Sequence of chain 1.A:
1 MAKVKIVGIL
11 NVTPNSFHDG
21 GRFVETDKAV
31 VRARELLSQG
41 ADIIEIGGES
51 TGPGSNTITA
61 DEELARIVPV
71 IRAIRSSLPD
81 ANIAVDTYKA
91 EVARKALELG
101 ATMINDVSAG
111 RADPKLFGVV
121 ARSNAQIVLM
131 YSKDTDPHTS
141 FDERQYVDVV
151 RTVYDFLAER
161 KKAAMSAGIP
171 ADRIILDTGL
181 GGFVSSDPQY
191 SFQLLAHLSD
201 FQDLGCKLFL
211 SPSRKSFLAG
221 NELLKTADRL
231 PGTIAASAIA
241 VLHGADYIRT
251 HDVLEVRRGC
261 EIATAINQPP

The protein below binds the small molecule below.
Small molecule (SMILES): Nc1nc(O)c2nc(CNc3ccc(C(=O)O)cc3)cnc2n1

Binding-site contacts:
Ligand atom C15 contacts residue GLY52 of chain 1.A at 3.6 Å.
Ligand atom N11 contacts residue ASN105 of chain 1.A at 2.6 Å (h-bond).
Ligand atom O1 contacts residue LYS215 of chain 1.A at 3.1 Å (salt-bridge).
Ligand atom C5 contacts residue VAL107 of chain 1.A at 3.6 Å (hydrophobic).
Ligand atom N11 contacts residue PHE209 of chain 1.A at 3.3 Å.
Ligand atom C18 contacts residue PHE141 of chain 1.A at 3.6 Å (hydrophobic).
Ligand atom N11 contacts residue ASP177 of chain 1.A at 3.1 Å (salt-bridge).
Ligand atom C7 contacts residue ASN105 of chain 1.A at 3.7 Å.
Ligand atom C7 contacts residue ASP177 of chain 1.A at 3.2 Å.
Ligand atom C7 contacts residue MET130 of chain 1.A at 3.6 Å (hydrophobic).
Ligand atom N4 contacts residue MET130 of chain 1.A at 3.3 Å (h-bond).
Ligand atom C21 contacts residue SER216 of chain 1.A at 3.4 Å.
Ligand atom N14 contacts residue THR51 of chain 1.A at 3.4 Å (h-bond).
Ligand atom C2 contacts residue SER211 of chain 1.A at 3.6 Å.
Ligand atom C13 contacts residue THR51 of chain 1.A at 3.6 Å.
Ligand atom C12 contacts residue ASP86 of chain 1.A at 3.6 Å.
Ligand atom O23 contacts residue SER216 of chain 1.A at 2.7 Å (h-bond).
Ligand atom O23 contacts residue LYS215 of chain 1.A at 3.4 Å.
Ligand atom C10 contacts residue ARG249 of chain 1.A at 3.6 Å.
Ligand atom N14 contacts residue GLY52 of chain 1.A at 3.6 Å.
Ligand atom C19 contacts residue LYS215 of chain 1.A at 3.6 Å.
Ligand atom O22 contacts residue SER216 of chain 1.A at 2.7 Å (h-bond).
Ligand atom N14 contacts residue PHE183 of chain 1.A at 3.5 Å.
Ligand atom N4 contacts residue ASP177 of chain 1.A at 2.8 Å (salt-bridge).
Ligand atom C12 contacts residue ARG249 of chain 1.A at 3.4 Å.
Ligand atom N9 contacts residue VAL107 of chain 1.A at 3.6 Å.
Ligand atom C17 contacts residue GLY52 of chain 1.A at 3.6 Å.
Ligand atom N8 contacts residue ARG249 of chain 1.A at 3.5 Å.
Ligand atom N6 contacts residue PHE183 of chain 1.A at 3.5 Å.
Ligand atom N8 contacts residue VAL107 of chain 1.A at 3.6 Å.
Ligand atom C12 contacts residue THR51 of chain 1.A at 3.4 Å.
Ligand atom O22 contacts residue GLY181 of chain 1.A at 3.7 Å.
Ligand atom N8 contacts residue ASP86 of chain 1.A at 3.0 Å (salt-bridge).
Ligand atom N6 contacts residue ARG249 of chain 1.A at 3.7 Å.
Ligand atom C2 contacts residue MET130 of chain 1.A at 3.6 Å (hydrophobic).
Ligand atom O1 contacts residue SER211 of chain 1.A at 3.4 Å.
Ligand atom N9 contacts residue ASN105 of chain 1.A at 3.0 Å (h-bond).
Ligand atom O22 contacts residue GLY182 of chain 1.A at 2.8 Å (h-bond).
Ligand atom N6 contacts residue LYS215 of chain 1.A at 3.1 Å (salt-bridge).
Ligand atom C16 contacts residue PHE183 of chain 1.A at 3.5 Å (hydrophobic).